Binding-site contacts:
Ligand atom C2 contacts residue ALA176 of chain 2.A at 3.8 Å (hydrophobic).
Ligand atom CA contacts residue LYS140 of chain 2.A at 3.3 Å.
Ligand atom N contacts residue LYS140 of chain 2.A at 3.8 Å.
Ligand atom C3 contacts residue ALA176 of chain 2.A at 3.6 Å (hydrophobic).
Ligand atom C2A contacts residue GLN147 of chain 2.A at 3.5 Å.
Ligand atom O2P contacts residue GLY199 of chain 2.A at 3.4 Å.
Ligand atom C4 contacts residue ALA176 of chain 2.A at 3.6 Å (hydrophobic).
Ligand atom C6 contacts residue ASN178 of chain 2.A at 3.5 Å.
Ligand atom O2P contacts residue ILE200 of chain 2.A at 2.6 Å (h-bond).
Ligand atom C2 contacts residue VAL197 of chain 2.A at 3.8 Å (hydrophobic).
Ligand atom C4A contacts residue LYS140 of chain 2.A at 3.3 Å.
Ligand atom P contacts residue GLY199 of chain 2.A at 3.6 Å.
Ligand atom N1 contacts residue VAL197 of chain 2.A at 3.5 Å.
Ligand atom O3 contacts residue ALA176 of chain 2.A at 3.7 Å.
Ligand atom O3P contacts residue ILE200 of chain 2.A at 3.2 Å (h-bond).
Ligand atom O contacts residue TYR92 of chain 1.A at 3.7 Å.
Ligand atom O3P contacts residue MET201 of chain 2.A at 2.9 Å (h-bond).
Ligand atom C6 contacts residue ALA177 of chain 2.A at 3.6 Å (hydrophobic).
Ligand atom N contacts residue ALA176 of chain 2.A at 3.4 Å (h-bond).
Ligand atom N1 contacts residue GLU173 of chain 2.A at 3.1 Å (salt-bridge).
Ligand atom O3 contacts residue TYR92 of chain 1.A at 2.5 Å (h-bond).
Ligand atom N1 contacts residue ALA177 of chain 2.A at 3.7 Å.
Ligand atom O2P contacts residue ARG45 of chain 2.A at 2.8 Å (salt-bridge).
Ligand atom C2 contacts residue CYS175 of chain 2.A at 3.7 Å (hydrophobic).
Ligand atom P contacts residue ILE200 of chain 2.A at 3.4 Å.
Ligand atom O4P contacts residue GLY199 of chain 2.A at 3.1 Å.
Ligand atom O1P contacts residue ASN236 of chain 2.A at 3.5 Å.
Ligand atom C5A contacts residue ASN178 of chain 2.A at 3.5 Å.
Ligand atom C6 contacts residue VAL197 of chain 2.A at 3.7 Å (hydrophobic).
Ligand atom O3P contacts residue ALA237 of chain 2.A at 3.2 Å (h-bond).
Ligand atom P contacts residue ALA237 of chain 2.A at 3.5 Å.
Ligand atom O3P contacts residue GLY199 of chain 2.A at 3.6 Å.
Ligand atom O1P contacts residue ALA237 of chain 2.A at 2.9 Å (h-bond).
Ligand atom O3P contacts residue ASN236 of chain 2.A at 3.2 Å.
Ligand atom C4A contacts residue ALA176 of chain 2.A at 3.8 Å (hydrophobic).
Ligand atom C6 contacts residue GLU173 of chain 2.A at 3.8 Å.
Ligand atom OG contacts residue ASN236 of chain 2.A at 3.4 Å (h-bond).
Ligand atom CB contacts residue ASN236 of chain 2.A at 3.5 Å.
Ligand atom C2A contacts residue CYS175 of chain 2.A at 3.0 Å (hydrophobic).
Ligand atom C2A contacts residue GLU173 of chain 2.A at 3.5 Å.

Sequence of chain 2.A:
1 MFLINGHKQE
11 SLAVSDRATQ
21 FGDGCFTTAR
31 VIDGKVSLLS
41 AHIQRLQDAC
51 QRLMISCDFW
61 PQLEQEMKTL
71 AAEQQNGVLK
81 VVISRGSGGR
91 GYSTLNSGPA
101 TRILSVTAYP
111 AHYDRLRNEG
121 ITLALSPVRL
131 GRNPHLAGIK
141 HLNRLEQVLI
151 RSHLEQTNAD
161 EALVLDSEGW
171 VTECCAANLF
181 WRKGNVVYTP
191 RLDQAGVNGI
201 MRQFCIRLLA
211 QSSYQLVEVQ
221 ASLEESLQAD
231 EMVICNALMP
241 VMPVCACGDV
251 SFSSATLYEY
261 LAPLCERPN

Sequence of chain 1.A:
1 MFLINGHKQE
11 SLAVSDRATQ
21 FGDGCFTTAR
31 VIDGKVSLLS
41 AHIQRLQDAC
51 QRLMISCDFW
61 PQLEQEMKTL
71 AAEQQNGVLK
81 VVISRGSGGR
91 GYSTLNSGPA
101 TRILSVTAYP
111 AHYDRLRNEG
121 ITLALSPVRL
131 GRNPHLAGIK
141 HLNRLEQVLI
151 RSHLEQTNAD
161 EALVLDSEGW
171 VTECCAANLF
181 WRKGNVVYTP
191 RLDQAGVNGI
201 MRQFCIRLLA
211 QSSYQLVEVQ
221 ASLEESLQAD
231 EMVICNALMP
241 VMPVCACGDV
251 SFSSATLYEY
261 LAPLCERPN

The small molecule below binds the protein below.
Small molecule (SMILES): Cc1ncc(COP(=O)(O)O)c(CN[C@@H]2CONC2=O)c1O